A small-molecule ligand and the protein it binds are described below.
Small molecule (SMILES): Nc1ncnc2c1ncn2[C@@H]1O[C@H](COP(=O)(O)OP(=O)(O)OC[C@H]2O[C@H](O)[C@H](O)[C@@H]2O)[C@@H](O)[C@H]1O

Sequence of chain 1.A:
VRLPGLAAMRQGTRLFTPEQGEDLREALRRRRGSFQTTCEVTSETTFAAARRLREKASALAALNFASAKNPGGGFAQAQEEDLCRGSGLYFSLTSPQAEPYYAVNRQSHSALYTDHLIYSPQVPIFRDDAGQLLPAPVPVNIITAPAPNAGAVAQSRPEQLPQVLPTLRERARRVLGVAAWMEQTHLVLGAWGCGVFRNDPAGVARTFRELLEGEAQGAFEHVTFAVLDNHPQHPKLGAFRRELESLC

Binding-site contacts:
Ligand atom N1 contacts residue THR45 of chain 1.A at 3.5 Å.
Ligand atom C1D contacts residue GLU84 of chain 1.A at 3.5 Å.
Ligand atom N6 contacts residue ASP85 of chain 1.A at 2.8 Å (salt-bridge).
Ligand atom C2 contacts residue THR46 of chain 1.A at 3.1 Å.
Ligand atom O2D contacts residue GLU83 of chain 1.A at 2.9 Å (salt-bridge).
Ligand atom C6 contacts residue GLN82 of chain 1.A at 3.5 Å.
Ligand atom C3D contacts residue SER67 of chain 1.A at 3.5 Å.
Ligand atom C2 contacts residue ALA229 of chain 1.A at 3.5 Å (hydrophobic).
Ligand atom O1A contacts residue VAL199 of chain 1.A at 2.7 Å (h-bond).
Ligand atom O3' contacts residue LYS239 of chain 1.A at 3.2 Å.
Ligand atom O1D contacts residue GLU84 of chain 1.A at 3.2 Å (salt-bridge).
Ligand atom N7 contacts residue ASP85 of chain 1.A at 3.6 Å (salt-bridge).
Ligand atom O1B contacts residue PHE200 of chain 1.A at 3.4 Å (h-bond).
Ligand atom C2' contacts residue LEU231 of chain 1.A at 3.4 Å (hydrophobic).
Ligand atom C5 contacts residue GLN82 of chain 1.A at 3.5 Å.
Ligand atom C5D contacts residue PHE65 of chain 1.A at 3.4 Å (hydrophobic).
Ligand atom O4D contacts residue VAL199 of chain 1.A at 3.3 Å.
Ligand atom O2A contacts residue GLN82 of chain 1.A at 2.8 Å (h-bond).
Ligand atom O2' contacts residue LEU231 of chain 1.A at 2.5 Å (h-bond).
Ligand atom C5' contacts residue ALA194 of chain 1.A at 3.3 Å (hydrophobic).
Ligand atom O5D contacts residue VAL199 of chain 1.A at 3.5 Å.
Ligand atom O3A contacts residue PHE65 of chain 1.A at 3.4 Å.
Ligand atom O2D contacts residue SER67 of chain 1.A at 3.5 Å.
Ligand atom N7 contacts residue GLN82 of chain 1.A at 3.5 Å.
Ligand atom C5' contacts residue GLY198 of chain 1.A at 3.3 Å.
Ligand atom O5D contacts residue PHE200 of chain 1.A at 3.5 Å.
Ligand atom O1B contacts residue GLY198 of chain 1.A at 2.6 Å (h-bond).
Ligand atom C4 contacts residue LEU231 of chain 1.A at 3.5 Å (hydrophobic).
Ligand atom O2B contacts residue GLY196 of chain 1.A at 2.8 Å (h-bond).
Ligand atom O2' contacts residue LYS239 of chain 1.A at 3.4 Å.
Ligand atom O1B contacts residue VAL199 of chain 1.A at 3.2 Å (h-bond).
Ligand atom O3D contacts residue SER67 of chain 1.A at 3.4 Å.
Ligand atom N3 contacts residue LEU231 of chain 1.A at 3.4 Å (h-bond).
Ligand atom O2A contacts residue ALA81 of chain 1.A at 3.1 Å.
Ligand atom N1 contacts residue THR46 of chain 1.A at 3.0 Å (h-bond).
Ligand atom O2D contacts residue GLY73 of chain 1.A at 3.3 Å.
Ligand atom O1B contacts residue GLY196 of chain 1.A at 3.0 Å.
Ligand atom O1B contacts residue CYS197 of chain 1.A at 3.2 Å (h-bond).
Ligand atom C1D contacts residue ALA81 of chain 1.A at 3.4 Å (hydrophobic).
Ligand atom O1A contacts residue GLY198 of chain 1.A at 3.2 Å.